Binding-site contacts:
Ligand atom C01 contacts residue PHE157 of chain 3.A at 3.3 Å (hydrophobic).
Ligand atom CBB contacts residue VAL27 of chain 3.A at 3.7 Å (hydrophobic).
Ligand atom NAU contacts residue VAL27 of chain 3.A at 3.6 Å.
Ligand atom CAK contacts residue THR93 of chain 3.A at 4.0 Å.
Ligand atom CAJ contacts residue VAL27 of chain 3.A at 3.7 Å (hydrophobic).
Ligand atom CBE contacts residue LEU19 of chain 3.A at 3.9 Å (hydrophobic).
Ligand atom CBD contacts residue VAL92 of chain 3.A at 4.0 Å (hydrophobic).
Ligand atom CAL contacts residue LEU19 of chain 3.A at 3.4 Å (hydrophobic).
Ligand atom C01 contacts residue MET42 of chain 3.A at 3.6 Å (hydrophobic).
Ligand atom NAD contacts residue VAL27 of chain 3.A at 4.1 Å.
Ligand atom CBA contacts residue VAL27 of chain 3.A at 4.0 Å (hydrophobic).
Ligand atom NAT contacts residue LEU19 of chain 3.A at 3.5 Å.
Ligand atom CAK contacts residue LEU19 of chain 3.A at 3.7 Å (hydrophobic).
Ligand atom CAH contacts residue VAL92 of chain 3.A at 3.2 Å (hydrophobic).
Ligand atom CAG contacts residue PHE89 of chain 3.A at 3.0 Å (hydrophobic).
Ligand atom CAA contacts residue LEU19 of chain 3.A at 3.9 Å (hydrophobic).
Ligand atom CAY contacts residue PHE157 of chain 3.A at 3.1 Å (hydrophobic).
Ligand atom CL1 contacts residue PHE157 of chain 3.A at 2.7 Å.
Ligand atom CBA contacts residue PHE89 of chain 3.A at 4.2 Å (hydrophobic).
Ligand atom CAL contacts residue GLY20 of chain 3.A at 4.2 Å.
Ligand atom OAV contacts residue LEU19 of chain 3.A at 2.9 Å (h-bond).
Ligand atom CAK contacts residue VAL92 of chain 3.A at 2.7 Å (hydrophobic).
Ligand atom OAW contacts residue THR93 of chain 3.A at 4.2 Å.
Ligand atom CBA contacts residue LEU19 of chain 3.A at 4.1 Å (hydrophobic).
Ligand atom CBG contacts residue LEU19 of chain 3.A at 3.4 Å (hydrophobic).
Ligand atom NAD contacts residue PHE89 of chain 3.A at 2.4 Å.
Ligand atom CBF contacts residue LEU19 of chain 3.A at 3.6 Å (hydrophobic).
Ligand atom CBF contacts residue VAL92 of chain 3.A at 3.2 Å (hydrophobic).
Ligand atom CBC contacts residue LEU19 of chain 3.A at 3.5 Å (hydrophobic).
Ligand atom CAI contacts residue PHE157 of chain 3.A at 4.1 Å (hydrophobic).
Ligand atom C01 contacts residue GLU60 of chain 3.A at 4.2 Å.
Ligand atom CBD contacts residue LEU19 of chain 3.A at 3.9 Å (hydrophobic).
Ligand atom CAH contacts residue LEU19 of chain 3.A at 3.7 Å (hydrophobic).
Ligand atom CAG contacts residue VAL27 of chain 3.A at 3.9 Å (hydrophobic).
Ligand atom CBE contacts residue VAL27 of chain 3.A at 4.1 Å (hydrophobic).
Ligand atom CAH contacts residue ALA40 of chain 3.A at 4.2 Å (hydrophobic).
Ligand atom O02 contacts residue PHE157 of chain 3.A at 2.8 Å.
Ligand atom CAN contacts residue LEU19 of chain 3.A at 4.1 Å (hydrophobic).
Ligand atom CAX contacts residue PHE157 of chain 3.A at 3.5 Å (hydrophobic).
Ligand atom NAT contacts residue VAL92 of chain 3.A at 2.8 Å (h-bond).

Sequence of chain 3.A:
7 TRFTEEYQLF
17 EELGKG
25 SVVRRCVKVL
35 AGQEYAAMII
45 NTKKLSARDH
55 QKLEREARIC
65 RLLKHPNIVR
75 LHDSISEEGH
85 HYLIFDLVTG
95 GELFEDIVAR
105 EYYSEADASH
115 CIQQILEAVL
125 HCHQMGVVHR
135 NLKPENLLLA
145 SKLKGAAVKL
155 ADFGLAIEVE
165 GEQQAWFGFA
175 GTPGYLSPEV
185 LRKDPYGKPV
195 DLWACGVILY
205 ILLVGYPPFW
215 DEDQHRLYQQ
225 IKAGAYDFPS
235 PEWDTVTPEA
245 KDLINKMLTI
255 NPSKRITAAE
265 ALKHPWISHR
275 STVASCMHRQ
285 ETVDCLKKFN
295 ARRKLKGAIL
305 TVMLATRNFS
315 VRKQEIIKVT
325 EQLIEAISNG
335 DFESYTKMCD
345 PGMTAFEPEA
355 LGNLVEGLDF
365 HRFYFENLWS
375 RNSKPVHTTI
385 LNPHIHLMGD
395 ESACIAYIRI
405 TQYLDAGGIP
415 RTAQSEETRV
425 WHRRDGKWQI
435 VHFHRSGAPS

The small molecule below binds the protein below.
Small molecule (SMILES): COc1cc(Nc2c(C#N)cnc3cc(OCCCN4CCN(C)CC4)c(OC)cc23)c(Cl)cc1Cl